Sequence of chain 2.A:
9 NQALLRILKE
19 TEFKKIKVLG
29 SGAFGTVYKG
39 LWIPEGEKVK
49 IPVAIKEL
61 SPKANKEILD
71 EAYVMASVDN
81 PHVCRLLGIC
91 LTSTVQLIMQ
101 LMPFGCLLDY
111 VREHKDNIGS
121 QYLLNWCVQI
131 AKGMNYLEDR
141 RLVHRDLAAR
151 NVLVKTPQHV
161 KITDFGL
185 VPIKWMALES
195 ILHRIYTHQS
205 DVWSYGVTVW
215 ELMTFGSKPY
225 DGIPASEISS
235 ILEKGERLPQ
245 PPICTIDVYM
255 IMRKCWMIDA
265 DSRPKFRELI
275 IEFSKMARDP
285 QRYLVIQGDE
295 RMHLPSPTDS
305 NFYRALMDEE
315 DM

Binding-site contacts:
Ligand atom N3 contacts residue LEU101 of chain 2.A at 3.3 Å.
Ligand atom C8 contacts residue CYS106 of chain 2.A at 3.0 Å (hydrophobic).
Ligand atom C9 contacts residue ASP109 of chain 2.A at 3.8 Å.
Ligand atom C24 contacts residue LEU27 of chain 2.A at 3.8 Å (hydrophobic).
Ligand atom C16 contacts residue GLN100 of chain 2.A at 3.4 Å.
Ligand atom C27 contacts residue ASP164 of chain 2.A at 2.9 Å.
Ligand atom C6 contacts residue GLY105 of chain 2.A at 3.4 Å.
Ligand atom N3 contacts residue MET102 of chain 2.A at 3.1 Å (h-bond).
Ligand atom O1 contacts residue LEU101 of chain 2.A at 3.3 Å.
Ligand atom N4 contacts residue MET102 of chain 2.A at 3.0 Å (h-bond).
Ligand atom C1 contacts residue GLY105 of chain 2.A at 3.4 Å.
Ligand atom C23 contacts residue GLY28 of chain 2.A at 3.6 Å.
Ligand atom C5 contacts residue MET102 of chain 2.A at 3.4 Å (hydrophobic).
Ligand atom C15 contacts residue LEU101 of chain 2.A at 3.8 Å (hydrophobic).
Ligand atom C18 contacts residue LEU153 of chain 2.A at 3.7 Å (hydrophobic).
Ligand atom C2 contacts residue GLY105 of chain 2.A at 3.9 Å.
Ligand atom C19 contacts residue LEU153 of chain 2.A at 3.8 Å (hydrophobic).
Ligand atom C25 contacts residue VAL35 of chain 2.A at 3.5 Å (hydrophobic).
Ligand atom N4 contacts residue ALA52 of chain 2.A at 3.7 Å.
Ligand atom C27 contacts residue ASN151 of chain 2.A at 3.8 Å.
Ligand atom C4 contacts residue MET102 of chain 2.A at 3.6 Å (hydrophobic).
Ligand atom C20 contacts residue LEU153 of chain 2.A at 3.9 Å (hydrophobic).
Ligand atom C16 contacts residue ALA52 of chain 2.A at 3.5 Å (hydrophobic).
Ligand atom C7 contacts residue CYS106 of chain 2.A at 3.7 Å (hydrophobic).
Ligand atom C15 contacts residue MET102 of chain 2.A at 3.8 Å (hydrophobic).
Ligand atom C24 contacts residue GLY28 of chain 2.A at 3.6 Å.
Ligand atom N4 contacts residue GLN100 of chain 2.A at 3.8 Å.
Ligand atom C24 contacts residue VAL35 of chain 2.A at 3.7 Å (hydrophobic).
Ligand atom C5 contacts residue GLY105 of chain 2.A at 3.8 Å.
Ligand atom C23 contacts residue SER29 of chain 2.A at 3.5 Å.
Ligand atom C17 contacts residue MET99 of chain 2.A at 3.9 Å (hydrophobic).
Ligand atom O contacts residue CYS106 of chain 2.A at 3.7 Å.
Ligand atom N5 contacts residue LEU153 of chain 2.A at 3.8 Å.
Ligand atom C9 contacts residue CYS106 of chain 2.A at 1.8 Å (hydrophobic).
Ligand atom C17 contacts residue LEU153 of chain 2.A at 3.4 Å (hydrophobic).
Ligand atom C16 contacts residue LEU153 of chain 2.A at 3.6 Å (hydrophobic).
Ligand atom C26 contacts residue VAL35 of chain 2.A at 3.8 Å (hydrophobic).
Ligand atom N4 contacts residue LEU101 of chain 2.A at 3.6 Å.
Ligand atom C22 contacts residue SER29 of chain 2.A at 3.6 Å.
Ligand atom O1 contacts residue MET102 of chain 2.A at 3.5 Å (h-bond).

The small molecule below binds the protein below.
Small molecule (SMILES): C=CC(=O)Nc1cc(Nc2nccc(-c3cn(C)c4ccccc34)n2)c(OC)cc1N(C)CCN(C)C